Binding-site contacts:
Ligand atom C7 contacts residue ASN355 of chain 1.C at 3.5 Å.
Ligand atom C8 contacts residue THR342 of chain 1.C at 3.8 Å.
Ligand atom C1 contacts residue ASN355 of chain 1.C at 1.4 Å.
Ligand atom C8 contacts residue SER333 of chain 1.C at 3.6 Å.
Ligand atom O7 contacts residue THR342 of chain 1.C at 4.3 Å.
Ligand atom N2 contacts residue ASN355 of chain 1.C at 2.8 Å (h-bond).
Ligand atom C4 contacts residue ASN355 of chain 1.C at 4.1 Å.
Ligand atom C8 contacts residue THR341 of chain 1.C at 3.4 Å.
Ligand atom C1 contacts residue SER357 of chain 1.C at 3.9 Å.
Ligand atom O5 contacts residue ASN355 of chain 1.C at 2.4 Å (h-bond).
Ligand atom O7 contacts residue ASN355 of chain 1.C at 3.8 Å.
Ligand atom C7 contacts residue THR342 of chain 1.C at 4.5 Å.
Ligand atom C3 contacts residue ASN355 of chain 1.C at 3.6 Å.
Ligand atom C8 contacts residue ASN355 of chain 1.C at 3.7 Å.
Ligand atom C5 contacts residue ASN355 of chain 1.C at 3.7 Å.
Ligand atom C2 contacts residue ASN355 of chain 1.C at 2.3 Å.

The protein below binds the small molecule below.
Small molecule (SMILES): CC(=O)N[C@@H]1[C@@H](O)[C@H](O)[C@@H](CO)O[C@H]1O

Sequence of chain 1.C:
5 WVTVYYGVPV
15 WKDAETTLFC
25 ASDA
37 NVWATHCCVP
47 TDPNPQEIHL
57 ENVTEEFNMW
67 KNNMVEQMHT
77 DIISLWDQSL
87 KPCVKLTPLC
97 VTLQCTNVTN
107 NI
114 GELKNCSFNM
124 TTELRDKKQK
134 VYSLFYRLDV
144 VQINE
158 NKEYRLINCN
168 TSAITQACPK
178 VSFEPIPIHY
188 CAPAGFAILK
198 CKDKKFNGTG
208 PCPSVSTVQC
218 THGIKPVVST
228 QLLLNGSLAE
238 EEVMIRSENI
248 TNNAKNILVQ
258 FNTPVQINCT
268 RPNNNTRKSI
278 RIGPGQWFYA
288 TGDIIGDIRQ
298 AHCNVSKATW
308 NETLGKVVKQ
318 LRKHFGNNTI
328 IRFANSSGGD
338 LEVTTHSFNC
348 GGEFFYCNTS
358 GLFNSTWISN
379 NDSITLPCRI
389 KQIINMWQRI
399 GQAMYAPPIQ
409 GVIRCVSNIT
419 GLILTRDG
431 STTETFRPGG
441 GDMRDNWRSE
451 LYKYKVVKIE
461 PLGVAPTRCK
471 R